This protein binds this small molecule.
Small molecule (SMILES): CC(=O)N[C@@H]1[C@@H](O)[C@H](O)[C@@H](CO)O[C@H]1O

Binding-site contacts:
Ligand atom O5 contacts residue ASN360 of chain 1.G at 2.4 Å (h-bond).
Ligand atom C4 contacts residue ASN360 of chain 1.G at 4.2 Å.
Ligand atom C3 contacts residue ASN360 of chain 1.G at 3.8 Å.
Ligand atom C7 contacts residue ASN360 of chain 1.G at 3.1 Å.
Ligand atom C1 contacts residue SER385 of chain 1.G at 4.2 Å.
Ligand atom O7 contacts residue ASN360 of chain 1.G at 3.0 Å (h-bond).
Ligand atom C8 contacts residue SER361 of chain 1.G at 3.5 Å.
Ligand atom C8 contacts residue ASN360 of chain 1.G at 4.3 Å.
Ligand atom N2 contacts residue SER361 of chain 1.G at 3.9 Å.
Ligand atom O7 contacts residue ASP383 of chain 1.G at 3.5 Å (salt-bridge).
Ligand atom C7 contacts residue SER361 of chain 1.G at 3.9 Å.
Ligand atom C5 contacts residue ASN360 of chain 1.G at 3.7 Å.
Ligand atom C7 contacts residue SER385 of chain 1.G at 4.1 Å.
Ligand atom C8 contacts residue THR369 of chain 1.G at 3.9 Å.
Ligand atom C1 contacts residue ASN360 of chain 1.G at 1.4 Å.
Ligand atom O7 contacts residue SER385 of chain 1.G at 3.0 Å (h-bond).
Ligand atom C2 contacts residue ASN360 of chain 1.G at 2.4 Å.
Ligand atom C2 contacts residue SER385 of chain 1.G at 4.2 Å.
Ligand atom N2 contacts residue ASN360 of chain 1.G at 2.8 Å (h-bond).

Sequence of chain 1.G:
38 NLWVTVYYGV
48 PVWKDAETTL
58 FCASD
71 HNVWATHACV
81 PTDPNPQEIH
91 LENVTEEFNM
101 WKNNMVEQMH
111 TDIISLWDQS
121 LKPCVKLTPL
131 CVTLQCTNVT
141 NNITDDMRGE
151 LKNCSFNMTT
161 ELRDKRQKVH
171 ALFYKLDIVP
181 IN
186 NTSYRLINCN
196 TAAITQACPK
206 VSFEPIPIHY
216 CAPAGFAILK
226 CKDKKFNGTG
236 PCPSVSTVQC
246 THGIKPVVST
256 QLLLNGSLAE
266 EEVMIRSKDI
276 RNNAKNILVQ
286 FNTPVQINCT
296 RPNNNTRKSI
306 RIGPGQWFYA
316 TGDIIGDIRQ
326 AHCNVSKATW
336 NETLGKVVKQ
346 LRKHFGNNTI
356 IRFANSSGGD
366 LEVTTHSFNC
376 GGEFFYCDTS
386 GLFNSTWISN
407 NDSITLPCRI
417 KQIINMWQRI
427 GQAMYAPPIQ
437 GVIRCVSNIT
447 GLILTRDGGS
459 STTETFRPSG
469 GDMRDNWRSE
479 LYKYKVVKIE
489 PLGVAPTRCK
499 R